Sequence of chain 1.A:
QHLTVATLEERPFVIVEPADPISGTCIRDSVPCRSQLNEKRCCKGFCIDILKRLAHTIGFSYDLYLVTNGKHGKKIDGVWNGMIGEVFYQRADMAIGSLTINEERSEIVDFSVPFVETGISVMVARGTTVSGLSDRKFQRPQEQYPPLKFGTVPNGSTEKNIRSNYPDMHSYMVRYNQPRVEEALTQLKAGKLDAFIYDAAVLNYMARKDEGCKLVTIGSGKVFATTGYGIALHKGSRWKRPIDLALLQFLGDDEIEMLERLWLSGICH

Binding-site contacts:
Ligand atom CAH contacts residue TYR214 of chain 1.A at 3.5 Å (hydrophobic).
Ligand atom O contacts residue ARG121 of chain 1.A at 2.8 Å (salt-bridge).
Ligand atom CAG contacts residue VAL169 of chain 1.A at 4.1 Å (hydrophobic).
Ligand atom OXT contacts residue ARG121 of chain 1.A at 2.8 Å (salt-bridge).
Ligand atom CAA contacts residue VAL169 of chain 1.A at 3.7 Å (hydrophobic).
Ligand atom OAE contacts residue THR116 of chain 1.A at 3.2 Å (h-bond).
Ligand atom NAI contacts residue THR174 of chain 1.A at 2.9 Å (h-bond).
Ligand atom CAH contacts residue HIS88 of chain 1.A at 3.7 Å.
Ligand atom C contacts residue HIS88 of chain 1.A at 3.4 Å.
Ligand atom CAA contacts residue HIS88 of chain 1.A at 3.9 Å.
Ligand atom O contacts residue LEU115 of chain 1.A at 3.8 Å.
Ligand atom N contacts residue SER114 of chain 1.A at 2.8 Å (h-bond).
Ligand atom O contacts residue SER114 of chain 1.A at 3.6 Å (h-bond).
Ligand atom OXT contacts residue HIS88 of chain 1.A at 3.4 Å.
Ligand atom CAL contacts residue SER173 of chain 1.A at 4.0 Å.
Ligand atom CAF contacts residue THR174 of chain 1.A at 3.8 Å.
Ligand atom CA contacts residue HIS88 of chain 1.A at 3.5 Å.
Ligand atom CA contacts residue THR116 of chain 1.A at 4.1 Å.
Ligand atom OXT contacts residue SER173 of chain 1.A at 2.9 Å (h-bond).
Ligand atom CAF contacts residue TYR214 of chain 1.A at 3.7 Å (hydrophobic).
Ligand atom O contacts residue HIS88 of chain 1.A at 3.6 Å.
Ligand atom CAG contacts residue HIS88 of chain 1.A at 4.0 Å.
Ligand atom CAA contacts residue PRO170 of chain 1.A at 3.8 Å (hydrophobic).
Ligand atom C contacts residue SER173 of chain 1.A at 3.8 Å.
Ligand atom OAE contacts residue SER173 of chain 1.A at 2.2 Å (h-bond).
Ligand atom O contacts residue THR116 of chain 1.A at 2.9 Å (h-bond).
Ligand atom NAN contacts residue SER173 of chain 1.A at 3.2 Å (h-bond).
Ligand atom CAK contacts residue TYR214 of chain 1.A at 4.0 Å (hydrophobic).
Ligand atom OXT contacts residue GLY172 of chain 1.A at 3.2 Å.
Ligand atom C contacts residue THR116 of chain 1.A at 3.9 Å.
Ligand atom N contacts residue THR116 of chain 1.A at 3.1 Å (h-bond).
Ligand atom C contacts residue ARG121 of chain 1.A at 3.5 Å.
Ligand atom NAI contacts residue SER173 of chain 1.A at 3.8 Å.
Ligand atom OAE contacts residue THR174 of chain 1.A at 3.7 Å.
Ligand atom N contacts residue HIS88 of chain 1.A at 3.9 Å.
Ligand atom CAK contacts residue GLY172 of chain 1.A at 4.0 Å.
Ligand atom CAG contacts residue GLY172 of chain 1.A at 3.7 Å.
Ligand atom NAN contacts residue THR174 of chain 1.A at 3.7 Å.
Ligand atom CA contacts residue SER114 of chain 1.A at 3.6 Å.
Ligand atom CAG contacts residue PRO170 of chain 1.A at 4.0 Å (hydrophobic).

The small molecule below binds the protein below.
Small molecule (SMILES): CCCc1cnn(O)c1[C@@H](N)C(=O)O